The small molecule below binds the protein below.
Small molecule (SMILES): Cc1ncc(COP(=O)(O)O)c(CN[C@@H](C)P(=O)(O)O)c1O

Sequence of chain 1.B:
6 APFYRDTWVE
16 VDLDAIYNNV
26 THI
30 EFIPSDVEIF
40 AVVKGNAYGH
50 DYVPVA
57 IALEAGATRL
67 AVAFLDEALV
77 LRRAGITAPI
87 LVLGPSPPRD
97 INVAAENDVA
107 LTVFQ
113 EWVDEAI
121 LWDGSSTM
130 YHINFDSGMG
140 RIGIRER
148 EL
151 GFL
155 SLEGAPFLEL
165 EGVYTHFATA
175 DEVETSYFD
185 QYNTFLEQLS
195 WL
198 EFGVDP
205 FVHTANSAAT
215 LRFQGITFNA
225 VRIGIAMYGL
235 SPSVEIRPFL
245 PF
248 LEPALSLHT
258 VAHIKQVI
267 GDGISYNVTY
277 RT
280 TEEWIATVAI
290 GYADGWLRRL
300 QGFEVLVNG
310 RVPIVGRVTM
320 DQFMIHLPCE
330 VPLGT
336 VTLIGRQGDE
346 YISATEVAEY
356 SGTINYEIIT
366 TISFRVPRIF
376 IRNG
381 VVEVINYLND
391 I

Sequence of chain 1.A:
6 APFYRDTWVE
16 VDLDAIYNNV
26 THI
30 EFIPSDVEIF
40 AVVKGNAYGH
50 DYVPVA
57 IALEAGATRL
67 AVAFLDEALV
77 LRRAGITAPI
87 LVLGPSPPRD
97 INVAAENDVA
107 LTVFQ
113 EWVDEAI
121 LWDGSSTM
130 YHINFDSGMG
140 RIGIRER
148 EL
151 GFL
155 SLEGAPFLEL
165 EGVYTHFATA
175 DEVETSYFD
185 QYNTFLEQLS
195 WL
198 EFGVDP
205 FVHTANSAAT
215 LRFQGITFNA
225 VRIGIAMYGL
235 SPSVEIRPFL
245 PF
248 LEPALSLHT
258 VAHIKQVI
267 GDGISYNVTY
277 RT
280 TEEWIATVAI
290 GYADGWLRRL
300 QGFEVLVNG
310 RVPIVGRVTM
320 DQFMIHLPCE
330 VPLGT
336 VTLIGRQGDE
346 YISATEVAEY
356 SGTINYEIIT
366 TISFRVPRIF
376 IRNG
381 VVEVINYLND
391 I

Binding-site contacts:
Ligand atom C1 contacts residue EPC1 of chain 1.L at 0.6 Å.
Ligand atom O2 contacts residue EPC1 of chain 1.L at 0.9 Å (h-bond).
Ligand atom C2 contacts residue HIS170 of chain 1.B at 3.2 Å.
Ligand atom C4 contacts residue EPC1 of chain 1.L at 0.3 Å.
Ligand atom P2 contacts residue EPC1 of chain 1.L at 0.3 Å.
Ligand atom O8 contacts residue LYS43 of chain 1.B at 2.4 Å (salt-bridge).
Ligand atom C3 contacts residue EPC1 of chain 1.L at 0.1 Å.
Ligand atom O5 contacts residue EPC1 of chain 1.L at 0.6 Å (h-bond).
Ligand atom O4 contacts residue ILE229 of chain 1.B at 2.6 Å (h-bond).
Ligand atom C8 contacts residue LYS43 of chain 1.B at 3.2 Å.
Ligand atom N1 contacts residue ARG226 of chain 1.B at 3.0 Å (salt-bridge).
Ligand atom C2 contacts residue EPC1 of chain 1.L at 0.2 Å.
Ligand atom O5 contacts residue SER211 of chain 1.B at 2.6 Å (h-bond).
Ligand atom O4 contacts residue TYR47 of chain 1.B at 2.7 Å (h-bond).
Ligand atom C10 contacts residue MET319 of chain 1.A at 3.2 Å (hydrophobic).
Ligand atom C5 contacts residue EPC1 of chain 1.L at 0.4 Å.
Ligand atom O5 contacts residue GLY228 of chain 1.B at 2.9 Å (h-bond).
Ligand atom C8 contacts residue EPC1 of chain 1.L at 0.6 Å.
Ligand atom O1 contacts residue EPC1 of chain 1.L at 0.4 Å (h-bond).
Ligand atom C10 contacts residue TYR47 of chain 1.B at 3.2 Å (hydrophobic).
Ligand atom C7 contacts residue EPC1 of chain 1.L at 0.6 Å.
Ligand atom O4 contacts residue EPC1 of chain 1.L at 0.5 Å (h-bond).
Ligand atom O8 contacts residue MET319 of chain 1.A at 3.1 Å.
Ligand atom N2 contacts residue EPC1 of chain 1.L at 0.8 Å (h-bond).
Ligand atom O6 contacts residue MET319 of chain 1.A at 2.8 Å (h-bond).
Ligand atom O8 contacts residue EPC1 of chain 1.L at 0.5 Å (h-bond).
Ligand atom O6 contacts residue EPC1 of chain 1.L at 0.5 Å (h-bond).
Ligand atom O7 contacts residue TYR272 of chain 1.A at 2.2 Å (h-bond).
Ligand atom O6 contacts residue THR318 of chain 1.A at 3.2 Å.
Ligand atom O7 contacts residue EPC1 of chain 1.L at 0.8 Å (h-bond).
Ligand atom O3 contacts residue TYR361 of chain 1.B at 2.6 Å (h-bond).
Ligand atom C6 contacts residue EPC1 of chain 1.L at 0.3 Å.
Ligand atom O3 contacts residue EPC1 of chain 1.L at 0.9 Å (h-bond).
Ligand atom O4 contacts residue GLY228 of chain 1.B at 3.2 Å.
Ligand atom C9 contacts residue EPC1 of chain 1.L at 0.5 Å.
Ligand atom P1 contacts residue EPC1 of chain 1.L at 0.3 Å.
Ligand atom O1 contacts residue ARG140 of chain 1.B at 3.1 Å (salt-bridge).
Ligand atom C10 contacts residue EPC1 of chain 1.L at 1.8 Å.
Ligand atom N1 contacts residue EPC1 of chain 1.L at 0.5 Å (h-bond).
Ligand atom O7 contacts residue ARG140 of chain 1.B at 2.9 Å (salt-bridge).